Sequence of chain 1.B:
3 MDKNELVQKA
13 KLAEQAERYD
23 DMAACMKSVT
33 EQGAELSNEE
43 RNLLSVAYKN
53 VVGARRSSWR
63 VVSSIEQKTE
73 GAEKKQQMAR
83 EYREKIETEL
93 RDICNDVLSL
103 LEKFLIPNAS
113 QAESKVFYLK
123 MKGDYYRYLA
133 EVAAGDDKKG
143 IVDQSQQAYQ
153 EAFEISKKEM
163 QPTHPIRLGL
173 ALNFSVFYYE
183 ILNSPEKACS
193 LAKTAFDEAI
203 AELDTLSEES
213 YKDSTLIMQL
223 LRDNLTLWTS

Binding-site contacts:
Ligand atom OD1 contacts residue ILE219 of chain 1.B at 3.5 Å.
Ligand atom O3P contacts residue TYR130 of chain 1.B at 2.4 Å (h-bond).
Ligand atom O2P contacts residue TYR130 of chain 1.B at 3.8 Å.
Ligand atom CA contacts residue ASN175 of chain 1.B at 3.6 Å.
Ligand atom N contacts residue LEU229 of chain 1.B at 3.4 Å.
Ligand atom CA contacts residue ASN175 of chain 1.B at 3.5 Å.
Ligand atom CB contacts residue ASN175 of chain 1.B at 3.2 Å.
Ligand atom CA contacts residue LEU229 of chain 1.B at 3.8 Å (hydrophobic).
Ligand atom C contacts residue ASN175 of chain 1.B at 3.6 Å.
Ligand atom P contacts residue ARG58 of chain 1.B at 3.8 Å.
Ligand atom CB contacts residue ASN175 of chain 1.B at 3.5 Å.
Ligand atom O1P contacts residue ARG129 of chain 1.B at 2.9 Å (salt-bridge).
Ligand atom CD contacts residue SER47 of chain 1.B at 3.6 Å.
Ligand atom CA contacts residue LEU174 of chain 1.B at 3.6 Å (hydrophobic).
Ligand atom CD contacts residue LYS51 of chain 1.B at 3.6 Å.
Ligand atom CE contacts residue SER47 of chain 1.B at 3.2 Å.
Ligand atom C contacts residue LEU174 of chain 1.B at 3.6 Å (hydrophobic).
Ligand atom O1P contacts residue ARG58 of chain 1.B at 2.8 Å (salt-bridge).
Ligand atom NZ contacts residue ASN44 of chain 1.B at 3.0 Å (h-bond).
Ligand atom N contacts residue ASN226 of chain 1.B at 2.9 Å (h-bond).
Ligand atom C contacts residue ASN226 of chain 1.B at 3.7 Å.
Ligand atom CG2 contacts residue GLU182 of chain 1.B at 3.4 Å.
Ligand atom CE contacts residue VAL48 of chain 1.B at 3.8 Å (hydrophobic).
Ligand atom O2P contacts residue ARG58 of chain 1.B at 2.8 Å (salt-bridge).
Ligand atom OG1 contacts residue GLU182 of chain 1.B at 3.8 Å.
Ligand atom P contacts residue TYR130 of chain 1.B at 3.6 Å.
Ligand atom O3P contacts residue ARG129 of chain 1.B at 2.9 Å (salt-bridge).
Ligand atom OG1 contacts residue TRP230 of chain 1.B at 3.0 Å (h-bond).
Ligand atom C contacts residue LEU229 of chain 1.B at 3.5 Å (hydrophobic).
Ligand atom O contacts residue ASN226 of chain 1.B at 2.8 Å (h-bond).
Ligand atom O contacts residue VAL178 of chain 1.B at 3.4 Å.
Ligand atom CG2 contacts residue TRP230 of chain 1.B at 3.8 Å (hydrophobic).
Ligand atom CG contacts residue LEU222 of chain 1.B at 3.6 Å (hydrophobic).
Ligand atom O contacts residue LEU174 of chain 1.B at 3.6 Å.
Ligand atom CB contacts residue GLU182 of chain 1.B at 3.3 Å.
Ligand atom O contacts residue LYS51 of chain 1.B at 2.8 Å (salt-bridge).
Ligand atom N contacts residue LEU174 of chain 1.B at 3.5 Å.
Ligand atom CD contacts residue LEU222 of chain 1.B at 3.4 Å (hydrophobic).
Ligand atom N contacts residue ASN175 of chain 1.B at 2.7 Å (h-bond).
Ligand atom CA contacts residue ASN226 of chain 1.B at 3.6 Å.

This protein binds this small molecule.
Small molecule (SMILES): C[C@H](N)C(=O)N[C@@H](C)C(=O)N[C@H](C(=O)N[C@@H](C)C(=O)N[C@@H](COP(=O)(O)O)C(=O)N[C@@H](CC(N)=O)C(=O)N1CCC[C@H]1C(=O)N[C@H](C=O)CCCCN)[C@@H](C)O